This protein binds this small molecule.
Small molecule (SMILES): C[C@H](NC(=O)OC(C)(C)C)C(=O)N[C@@H](C)C(=O)N[C@@H](C)CO

Sequence of chain 1.H:
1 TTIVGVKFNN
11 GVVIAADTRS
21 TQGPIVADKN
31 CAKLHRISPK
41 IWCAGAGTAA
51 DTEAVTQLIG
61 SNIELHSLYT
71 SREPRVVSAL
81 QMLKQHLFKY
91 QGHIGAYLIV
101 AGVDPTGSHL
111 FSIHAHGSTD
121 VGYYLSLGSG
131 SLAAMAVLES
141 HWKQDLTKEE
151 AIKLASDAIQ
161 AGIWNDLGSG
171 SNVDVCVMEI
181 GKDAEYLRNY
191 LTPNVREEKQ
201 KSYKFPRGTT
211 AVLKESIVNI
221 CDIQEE

Sequence of chain 1.I:
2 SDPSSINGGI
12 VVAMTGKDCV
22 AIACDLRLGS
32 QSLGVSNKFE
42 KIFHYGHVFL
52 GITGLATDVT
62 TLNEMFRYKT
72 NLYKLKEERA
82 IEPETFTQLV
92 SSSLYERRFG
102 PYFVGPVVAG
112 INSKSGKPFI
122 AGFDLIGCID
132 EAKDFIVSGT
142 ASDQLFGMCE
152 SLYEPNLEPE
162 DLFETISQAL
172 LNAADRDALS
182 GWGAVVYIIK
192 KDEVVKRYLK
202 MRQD

Binding-site contacts:
Ligand atom CA contacts residue THR21 of chain 1.H at 3.8 Å.
Ligand atom C contacts residue GLY47 of chain 1.H at 3.6 Å.
Ligand atom O contacts residue ALA49 of chain 1.H at 3.1 Å (h-bond).
Ligand atom N contacts residue THR21 of chain 1.H at 3.0 Å (h-bond).
Ligand atom O1 contacts residue GLN22 of chain 1.H at 4.0 Å.
Ligand atom C3 contacts residue THR1 of chain 1.H at 3.0 Å.
Ligand atom O2 contacts residue GLN22 of chain 1.H at 3.8 Å.
Ligand atom CA contacts residue THR1 of chain 1.H at 2.4 Å.
Ligand atom O2 contacts residue ASP125 of chain 1.I at 3.4 Å (salt-bridge).
Ligand atom C contacts residue THR21 of chain 1.H at 3.8 Å.
Ligand atom C3 contacts residue LYS33 of chain 1.H at 4.1 Å.
Ligand atom N contacts residue GLY47 of chain 1.H at 2.8 Å (h-bond).
Ligand atom C contacts residue LYS33 of chain 1.H at 3.8 Å.
Ligand atom N contacts residue ASP125 of chain 1.I at 2.9 Å (salt-bridge).
Ligand atom CB contacts residue THR21 of chain 1.H at 3.8 Å.
Ligand atom O contacts residue THR48 of chain 1.H at 3.8 Å.
Ligand atom CT contacts residue LEU126 of chain 1.I at 4.2 Å (hydrophobic).
Ligand atom C3 contacts residue GLY45 of chain 1.H at 3.6 Å.
Ligand atom O contacts residue GLY47 of chain 1.H at 3.5 Å (h-bond).
Ligand atom C3 contacts residue ALA46 of chain 1.H at 3.5 Å (hydrophobic).
Ligand atom CB contacts residue ASP125 of chain 1.I at 3.9 Å.
Ligand atom CA contacts residue GLN22 of chain 1.H at 4.2 Å.
Ligand atom CA contacts residue GLY47 of chain 1.H at 3.7 Å.
Ligand atom C1 contacts residue LEU126 of chain 1.I at 3.4 Å (hydrophobic).
Ligand atom N contacts residue THR1 of chain 1.H at 3.7 Å.
Ligand atom O contacts residue THR21 of chain 1.H at 3.1 Å (h-bond).
Ligand atom C contacts residue GLN22 of chain 1.H at 3.5 Å.
Ligand atom C3 contacts residue GLN22 of chain 1.H at 3.8 Å.
Ligand atom CA contacts residue GLY47 of chain 1.H at 3.4 Å.
Ligand atom O contacts residue ALA46 of chain 1.H at 3.9 Å.
Ligand atom C3 contacts residue LEU126 of chain 1.I at 3.9 Å (hydrophobic).
Ligand atom C contacts residue THR1 of chain 1.H at 1.4 Å.
Ligand atom C contacts residue ALA49 of chain 1.H at 4.1 Å (hydrophobic).
Ligand atom O contacts residue THR1 of chain 1.H at 2.4 Å (h-bond).
Ligand atom CB contacts residue GLY47 of chain 1.H at 3.8 Å.
Ligand atom N contacts residue GLN22 of chain 1.H at 3.6 Å (h-bond).
Ligand atom C3 contacts residue GLY47 of chain 1.H at 3.7 Å.
Ligand atom C contacts residue ASP125 of chain 1.I at 3.6 Å.
Ligand atom CA contacts residue ASP125 of chain 1.I at 4.0 Å.
Ligand atom O contacts residue SER20 of chain 1.H at 3.3 Å.